Binding-site contacts:
Ligand atom C4 contacts residue ASN14 of chain 1.D at 3.9 Å.
Ligand atom C4 contacts residue ASP208 of chain 1.D at 3.3 Å.
Ligand atom C6 contacts residue TYR12 of chain 1.D at 3.6 Å (hydrophobic).
Ligand atom O2 contacts residue GLY227 of chain 1.D at 4.0 Å.
Ligand atom C6 contacts residue LEU99 of chain 1.D at 4.1 Å (hydrophobic).
Ligand atom CAG contacts residue GLY1 of chain 1.H at 2.3 Å.
Ligand atom C5 contacts residue TYR12 of chain 1.D at 3.8 Å (hydrophobic).
Ligand atom O4 contacts residue ARG228 of chain 1.D at 3.1 Å (salt-bridge).
Ligand atom O6 contacts residue ALA207 of chain 1.D at 3.4 Å.
Ligand atom O4 contacts residue TYR12 of chain 1.D at 3.8 Å.
Ligand atom C4 contacts residue ARG228 of chain 1.D at 3.6 Å.
Ligand atom O5 contacts residue GLY98 of chain 1.D at 4.1 Å.
Ligand atom O5 contacts residue TYR100 of chain 1.D at 4.2 Å.
Ligand atom CAH contacts residue GLY1 of chain 1.H at 3.3 Å.
Ligand atom O5 contacts residue LEU99 of chain 1.D at 3.1 Å (h-bond).
Ligand atom C6 contacts residue ASP208 of chain 1.D at 3.5 Å.
Ligand atom C4 contacts residue GLY227 of chain 1.D at 3.8 Å.
Ligand atom CAG contacts residue TYR12 of chain 1.D at 3.5 Å (hydrophobic).
Ligand atom O3 contacts residue ARG228 of chain 1.D at 2.9 Å (salt-bridge).
Ligand atom O4 contacts residue GLY227 of chain 1.D at 3.8 Å.
Ligand atom O4 contacts residue ASN14 of chain 1.D at 2.9 Å (h-bond).
Ligand atom OAF contacts residue TRP2 of chain 1.H at 4.1 Å.
Ligand atom C6 contacts residue TYR100 of chain 1.D at 3.9 Å (hydrophobic).
Ligand atom O2 contacts residue GLY98 of chain 1.D at 3.7 Å.
Ligand atom O6 contacts residue TYR100 of chain 1.D at 3.1 Å (h-bond).
Ligand atom O6 contacts residue GLY98 of chain 1.D at 3.2 Å.
Ligand atom C6 contacts residue ALA207 of chain 1.D at 3.6 Å (hydrophobic).
Ligand atom O4 contacts residue ASP208 of chain 1.D at 2.5 Å (salt-bridge).
Ligand atom C3 contacts residue ASN14 of chain 1.D at 4.1 Å.
Ligand atom O6 contacts residue ASP208 of chain 1.D at 2.9 Å (salt-bridge).
Ligand atom C5 contacts residue ASP208 of chain 1.D at 4.0 Å.
Ligand atom C3 contacts residue ARG228 of chain 1.D at 3.8 Å.
Ligand atom CAH contacts residue LEU99 of chain 1.D at 4.1 Å (hydrophobic).
Ligand atom O2 contacts residue LEU99 of chain 1.D at 3.7 Å.
Ligand atom C1 contacts residue LEU99 of chain 1.D at 3.9 Å (hydrophobic).
Ligand atom C5 contacts residue LEU99 of chain 1.D at 4.1 Å (hydrophobic).
Ligand atom OAF contacts residue TYR12 of chain 1.D at 4.1 Å.
Ligand atom O3 contacts residue GLY227 of chain 1.D at 3.5 Å.
Ligand atom OAF contacts residue GLY1 of chain 1.H at 1.4 Å (h-bond).
Ligand atom O6 contacts residue LEU99 of chain 1.D at 3.2 Å (h-bond).

Sequence of chain 1.H:
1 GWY

Sequence of chain 1.D:
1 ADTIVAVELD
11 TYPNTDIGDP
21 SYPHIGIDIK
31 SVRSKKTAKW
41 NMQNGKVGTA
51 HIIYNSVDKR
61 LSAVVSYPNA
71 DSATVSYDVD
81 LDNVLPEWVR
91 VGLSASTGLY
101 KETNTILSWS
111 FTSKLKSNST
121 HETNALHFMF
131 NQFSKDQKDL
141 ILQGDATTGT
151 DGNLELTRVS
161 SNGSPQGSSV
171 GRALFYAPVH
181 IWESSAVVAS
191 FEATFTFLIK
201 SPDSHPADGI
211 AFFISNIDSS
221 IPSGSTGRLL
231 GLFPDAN

A protein and the small-molecule ligand that binds it are described below.
Small molecule (SMILES): OCCO[C@H]1O[C@H](CO)[C@@H](O)[C@H](O)[C@@H]1O